Sequence of chain 2.A:
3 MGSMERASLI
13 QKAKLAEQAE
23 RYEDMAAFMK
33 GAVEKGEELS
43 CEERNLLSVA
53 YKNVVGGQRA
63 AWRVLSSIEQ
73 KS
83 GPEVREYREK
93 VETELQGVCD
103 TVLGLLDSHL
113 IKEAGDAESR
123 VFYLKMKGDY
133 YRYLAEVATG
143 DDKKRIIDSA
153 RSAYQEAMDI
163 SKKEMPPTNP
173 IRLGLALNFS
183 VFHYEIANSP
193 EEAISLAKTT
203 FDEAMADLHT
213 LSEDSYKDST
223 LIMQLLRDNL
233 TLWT

Binding-site contacts:
Ligand atom C12 contacts residue ILE8 of chain 2.B at 3.8 Å (hydrophobic).
Ligand atom C15 contacts residue ILE224 of chain 2.A at 3.6 Å (hydrophobic).
Ligand atom C18 contacts residue ASN47 of chain 2.A at 3.5 Å.
Ligand atom C14 contacts residue LYS127 of chain 2.A at 2.8 Å.
Ligand atom C13 contacts residue ILE8 of chain 2.B at 4.1 Å (hydrophobic).
Ligand atom C11 contacts residue LYS127 of chain 2.A at 3.7 Å.
Ligand atom C05 contacts residue ILE173 of chain 2.A at 3.9 Å (hydrophobic).
Ligand atom C15 contacts residue LYS127 of chain 2.A at 4.2 Å.
Ligand atom C14 contacts residue ILE8 of chain 2.B at 3.6 Å (hydrophobic).
Ligand atom C09 contacts residue ILE8 of chain 2.B at 4.4 Å (hydrophobic).
Ligand atom N03 contacts residue ASN47 of chain 2.A at 3.6 Å (h-bond).
Ligand atom C14 contacts residue GLY176 of chain 2.A at 3.9 Å.
Ligand atom C05 contacts residue ASN47 of chain 2.A at 4.4 Å.
Ligand atom S07 contacts residue ILE224 of chain 2.A at 4.5 Å.
Ligand atom C04 contacts residue ASN47 of chain 2.A at 4.3 Å.
Ligand atom C05 contacts residue PRO172 of chain 2.A at 4.3 Å (hydrophobic).
Ligand atom C15 contacts residue ILE173 of chain 2.A at 4.1 Å (hydrophobic).
Ligand atom C17 contacts residue ASN47 of chain 2.A at 3.5 Å.
Ligand atom C02 contacts residue ASN47 of chain 2.A at 4.0 Å.
Ligand atom C12 contacts residue LYS127 of chain 2.A at 2.4 Å.
Ligand atom C11 contacts residue ILE8 of chain 2.B at 3.5 Å (hydrophobic).
Ligand atom C14 contacts residue ILE173 of chain 2.A at 3.9 Å (hydrophobic).
Ligand atom C15 contacts residue ILE8 of chain 2.B at 4.0 Å (hydrophobic).
Ligand atom C10 contacts residue ILE8 of chain 2.B at 3.9 Å (hydrophobic).
Ligand atom O08 contacts residue ILE224 of chain 2.A at 3.4 Å.
Ligand atom O08 contacts residue PRO172 of chain 2.A at 4.0 Å.
Ligand atom C14 contacts residue ILE224 of chain 2.A at 4.4 Å (hydrophobic).
Ligand atom C12 contacts residue ILE173 of chain 2.A at 4.2 Å (hydrophobic).
Ligand atom C15 contacts residue PRO172 of chain 2.A at 3.6 Å (hydrophobic).
Ligand atom C14 contacts residue PRO172 of chain 2.A at 3.6 Å (hydrophobic).
Ligand atom C13 contacts residue LYS127 of chain 2.A at 1.4 Å.
Ligand atom C09 contacts residue ILE224 of chain 2.A at 4.5 Å (hydrophobic).

This small molecule binds to this protein.
Small molecule (SMILES): CCN1CCN(S(=O)(=O)c2ccc(CO)cc2)CC1

Sequence of chain 2.B:
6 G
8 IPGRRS